Binding-site contacts:
Ligand atom CA contacts residue GLY433 of chain 1.A at 3.5 Å.
Ligand atom CA contacts residue SER1 of chain 1.A at 3.6 Å.
Ligand atom CB contacts residue SER1 of chain 1.A at 2.7 Å.
Ligand atom CA contacts residue ASN76 of chain 1.A at 2.8 Å.
Ligand atom O contacts residue THR435 of chain 1.A at 3.1 Å (h-bond).
Ligand atom OG contacts residue ILE434 of chain 1.A at 3.4 Å (h-bond).
Ligand atom OG contacts residue SER1 of chain 1.A at 3.0 Å.
Ligand atom C contacts residue ASN76 of chain 1.A at 3.0 Å.
Ligand atom C contacts residue THR435 of chain 1.A at 3.6 Å.
Ligand atom CA contacts residue ASN454 of chain 1.A at 3.3 Å.
Ligand atom CG2 contacts residue PRO41 of chain 1.A at 3.5 Å (hydrophobic).
Ligand atom N contacts residue ASN76 of chain 1.A at 3.9 Å.
Ligand atom N contacts residue ASN454 of chain 1.A at 2.9 Å (h-bond).
Ligand atom O contacts residue ASN454 of chain 1.A at 2.4 Å (h-bond).
Ligand atom CB contacts residue ASN454 of chain 1.A at 2.6 Å.
Ligand atom O contacts residue SER1 of chain 1.A at 2.4 Å (h-bond).
Ligand atom CD contacts residue LYS39 of chain 1.A at 3.9 Å.
Ligand atom CA contacts residue THR435 of chain 1.A at 3.2 Å.
Ligand atom CG1 contacts residue TYR431 of chain 1.A at 3.5 Å (hydrophobic).
Ligand atom C contacts residue ASN454 of chain 1.A at 2.8 Å.
Ligand atom N contacts residue ASN76 of chain 1.A at 4.0 Å.
Ligand atom O contacts residue THR78 of chain 1.A at 3.3 Å (h-bond).
Ligand atom CA contacts residue ASN454 of chain 1.A at 2.9 Å.
Ligand atom CG1 contacts residue PRO41 of chain 1.A at 3.8 Å (hydrophobic).
Ligand atom C contacts residue SER1 of chain 1.A at 3.0 Å.
Ligand atom CZ contacts residue GLU80 of chain 1.A at 3.8 Å.
Ligand atom NH2 contacts residue GLU80 of chain 1.A at 3.3 Å (salt-bridge).
Ligand atom OG contacts residue GLY433 of chain 1.A at 2.9 Å.
Ligand atom N contacts residue THR435 of chain 1.A at 3.4 Å (h-bond).
Ligand atom CA contacts residue SER1 of chain 1.A at 2.9 Å.
Ligand atom N contacts residue SER1 of chain 1.A at 2.5 Å (h-bond).
Ligand atom O contacts residue ASN76 of chain 1.A at 3.0 Å (h-bond).
Ligand atom N contacts residue ASN454 of chain 1.A at 3.9 Å.
Ligand atom O contacts residue ASN454 of chain 1.A at 3.3 Å (h-bond).
Ligand atom O contacts residue ASN79 of chain 1.A at 3.2 Å (h-bond).
Ligand atom OG contacts residue ASN454 of chain 1.A at 3.7 Å.
Ligand atom OE2 contacts residue LYS39 of chain 1.A at 3.7 Å.
Ligand atom C contacts residue ASN454 of chain 1.A at 3.9 Å.
Ligand atom OG contacts residue PHE2 of chain 1.A at 3.1 Å.
Ligand atom CB contacts residue GLY433 of chain 1.A at 3.8 Å.

A small-molecule ligand and the protein it binds are described below.
Small molecule (SMILES): CC(C)[C@H](NC(=O)[C@@H](N)Cc1ccc(O)cc1)C(=O)NCC(=O)N[C@@H](CO)C(=O)NCC(=O)N[C@@H](CCC(=O)O)C(=O)N[C@H](C=O)CCCN=C(N)N

Sequence of chain 1.A:
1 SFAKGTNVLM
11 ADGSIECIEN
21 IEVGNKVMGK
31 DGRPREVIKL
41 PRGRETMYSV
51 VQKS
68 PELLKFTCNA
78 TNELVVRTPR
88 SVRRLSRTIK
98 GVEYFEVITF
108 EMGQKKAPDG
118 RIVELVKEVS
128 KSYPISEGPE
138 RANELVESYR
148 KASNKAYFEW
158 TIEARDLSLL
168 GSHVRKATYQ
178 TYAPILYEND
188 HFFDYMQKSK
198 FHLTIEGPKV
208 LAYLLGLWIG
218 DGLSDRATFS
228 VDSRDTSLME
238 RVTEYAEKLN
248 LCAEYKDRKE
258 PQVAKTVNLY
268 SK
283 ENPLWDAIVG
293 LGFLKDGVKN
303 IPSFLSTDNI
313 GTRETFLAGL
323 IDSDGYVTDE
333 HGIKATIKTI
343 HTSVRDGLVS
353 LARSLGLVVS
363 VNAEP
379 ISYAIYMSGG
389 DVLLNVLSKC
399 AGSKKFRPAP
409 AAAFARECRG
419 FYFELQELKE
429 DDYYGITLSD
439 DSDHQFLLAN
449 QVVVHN